Binding-site contacts:
Ligand atom C1 contacts residue ASN184 of chain 1.G at 1.5 Å.
Ligand atom C6 contacts residue TYR370 of chain 1.A at 3.8 Å (hydrophobic).
Ligand atom C7 contacts residue ASN184 of chain 1.G at 3.4 Å.
Ligand atom O7 contacts residue GLU151 of chain 1.G at 4.3 Å.
Ligand atom N2 contacts residue ASN184 of chain 1.G at 2.9 Å (h-bond).
Ligand atom O7 contacts residue ASN184 of chain 1.G at 3.4 Å (h-bond).
Ligand atom C3 contacts residue ASN184 of chain 1.G at 3.8 Å.
Ligand atom C4 contacts residue ASN184 of chain 1.G at 4.3 Å.
Ligand atom C5 contacts residue ASN184 of chain 1.G at 3.7 Å.
Ligand atom O5 contacts residue ASN184 of chain 1.G at 2.4 Å (h-bond).
Ligand atom C6 contacts residue ILE487 of chain 1.A at 4.3 Å (hydrophobic).
Ligand atom O6 contacts residue TYR370 of chain 1.A at 3.2 Å (h-bond).
Ligand atom C2 contacts residue ASN184 of chain 1.G at 2.5 Å.
Ligand atom C8 contacts residue ASN184 of chain 1.G at 4.1 Å.

Sequence of chain 1.A:
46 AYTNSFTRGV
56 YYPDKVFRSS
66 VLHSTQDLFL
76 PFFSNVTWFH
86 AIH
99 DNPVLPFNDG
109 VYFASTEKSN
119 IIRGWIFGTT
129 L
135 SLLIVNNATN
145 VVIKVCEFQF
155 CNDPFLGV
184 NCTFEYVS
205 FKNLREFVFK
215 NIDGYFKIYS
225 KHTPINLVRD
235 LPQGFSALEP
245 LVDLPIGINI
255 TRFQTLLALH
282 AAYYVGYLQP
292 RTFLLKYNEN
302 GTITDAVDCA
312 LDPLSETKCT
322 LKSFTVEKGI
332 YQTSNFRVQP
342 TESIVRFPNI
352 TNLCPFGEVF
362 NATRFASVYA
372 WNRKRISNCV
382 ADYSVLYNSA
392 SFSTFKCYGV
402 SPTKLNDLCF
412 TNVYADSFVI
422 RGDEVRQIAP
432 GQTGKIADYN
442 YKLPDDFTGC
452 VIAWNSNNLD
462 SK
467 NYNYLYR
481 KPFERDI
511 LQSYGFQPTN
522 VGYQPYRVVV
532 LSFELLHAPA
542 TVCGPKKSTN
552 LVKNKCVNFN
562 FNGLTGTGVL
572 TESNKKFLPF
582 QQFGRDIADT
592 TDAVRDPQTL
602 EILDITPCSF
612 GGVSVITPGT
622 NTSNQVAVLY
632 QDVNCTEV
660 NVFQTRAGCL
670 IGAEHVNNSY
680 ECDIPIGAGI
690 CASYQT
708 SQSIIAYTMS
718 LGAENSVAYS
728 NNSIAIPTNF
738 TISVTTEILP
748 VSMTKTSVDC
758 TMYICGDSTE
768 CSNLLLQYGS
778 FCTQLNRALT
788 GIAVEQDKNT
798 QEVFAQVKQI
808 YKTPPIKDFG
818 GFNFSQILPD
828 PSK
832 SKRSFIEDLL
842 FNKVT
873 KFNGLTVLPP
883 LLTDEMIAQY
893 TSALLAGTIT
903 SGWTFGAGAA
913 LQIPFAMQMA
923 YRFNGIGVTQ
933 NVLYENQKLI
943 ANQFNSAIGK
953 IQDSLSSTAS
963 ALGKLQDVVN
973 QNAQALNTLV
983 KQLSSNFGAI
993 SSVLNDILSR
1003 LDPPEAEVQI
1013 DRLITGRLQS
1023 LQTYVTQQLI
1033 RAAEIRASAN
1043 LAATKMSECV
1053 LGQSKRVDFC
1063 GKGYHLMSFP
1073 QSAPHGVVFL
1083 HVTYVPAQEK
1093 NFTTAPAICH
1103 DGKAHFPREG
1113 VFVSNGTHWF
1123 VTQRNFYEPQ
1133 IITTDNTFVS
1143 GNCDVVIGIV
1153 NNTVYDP

Sequence of chain 1.G:
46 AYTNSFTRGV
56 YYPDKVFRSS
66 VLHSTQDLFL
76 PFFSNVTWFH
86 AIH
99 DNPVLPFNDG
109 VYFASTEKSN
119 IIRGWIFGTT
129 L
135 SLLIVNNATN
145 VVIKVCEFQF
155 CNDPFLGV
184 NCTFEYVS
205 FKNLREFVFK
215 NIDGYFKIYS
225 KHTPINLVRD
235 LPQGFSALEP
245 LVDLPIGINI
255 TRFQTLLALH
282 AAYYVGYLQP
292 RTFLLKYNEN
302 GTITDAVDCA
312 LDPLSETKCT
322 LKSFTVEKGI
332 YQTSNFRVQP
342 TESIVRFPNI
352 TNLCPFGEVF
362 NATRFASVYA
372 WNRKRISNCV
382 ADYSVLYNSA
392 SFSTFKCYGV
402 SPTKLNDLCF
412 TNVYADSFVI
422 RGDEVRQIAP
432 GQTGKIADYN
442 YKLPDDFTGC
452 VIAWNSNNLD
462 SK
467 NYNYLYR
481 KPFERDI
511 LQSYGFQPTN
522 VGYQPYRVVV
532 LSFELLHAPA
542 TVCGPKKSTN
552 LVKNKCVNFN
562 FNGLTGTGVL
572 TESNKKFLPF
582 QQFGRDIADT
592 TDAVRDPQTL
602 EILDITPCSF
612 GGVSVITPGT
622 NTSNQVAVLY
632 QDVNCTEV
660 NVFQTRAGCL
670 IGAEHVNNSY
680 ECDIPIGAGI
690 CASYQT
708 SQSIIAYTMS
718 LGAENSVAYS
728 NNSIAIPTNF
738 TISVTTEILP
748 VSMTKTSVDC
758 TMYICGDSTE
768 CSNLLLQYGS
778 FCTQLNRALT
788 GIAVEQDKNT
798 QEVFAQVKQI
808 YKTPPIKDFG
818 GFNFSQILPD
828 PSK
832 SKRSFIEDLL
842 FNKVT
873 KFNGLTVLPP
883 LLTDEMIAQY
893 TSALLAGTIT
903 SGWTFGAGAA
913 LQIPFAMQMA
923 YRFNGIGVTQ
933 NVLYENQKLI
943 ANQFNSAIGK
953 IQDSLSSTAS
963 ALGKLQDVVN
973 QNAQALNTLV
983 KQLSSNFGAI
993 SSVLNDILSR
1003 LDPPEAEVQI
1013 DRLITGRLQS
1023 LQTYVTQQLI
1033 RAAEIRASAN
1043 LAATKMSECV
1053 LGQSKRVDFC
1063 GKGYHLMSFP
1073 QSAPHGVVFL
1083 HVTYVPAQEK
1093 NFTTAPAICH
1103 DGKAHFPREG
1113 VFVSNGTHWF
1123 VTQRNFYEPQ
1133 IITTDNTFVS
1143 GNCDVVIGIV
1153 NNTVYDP

The small molecule below binds the protein below.
Small molecule (SMILES): CC(=O)N[C@@H]1[C@@H](O)[C@H](O)[C@@H](CO)O[C@H]1O